Binding-site contacts:
Ligand atom O7 contacts residue ASN78 of chain 2.A at 3.6 Å (h-bond).
Ligand atom C1 contacts residue ASN78 of chain 2.A at 3.0 Å.
Ligand atom C7 contacts residue ASN78 of chain 2.A at 3.5 Å.
Ligand atom C8 contacts residue VAL169 of chain 2.D at 4.4 Å (hydrophobic).
Ligand atom C8 contacts residue SER18 of chain 2.B at 4.5 Å.
Ligand atom C8 contacts residue ASN78 of chain 2.A at 4.3 Å.
Ligand atom C3 contacts residue ASN78 of chain 2.A at 4.2 Å.
Ligand atom C2 contacts residue ASN78 of chain 2.A at 2.9 Å.
Ligand atom N2 contacts residue ASN78 of chain 2.A at 3.4 Å (h-bond).
Ligand atom O5 contacts residue ASN78 of chain 2.A at 3.3 Å (h-bond).

Sequence of chain 2.A:
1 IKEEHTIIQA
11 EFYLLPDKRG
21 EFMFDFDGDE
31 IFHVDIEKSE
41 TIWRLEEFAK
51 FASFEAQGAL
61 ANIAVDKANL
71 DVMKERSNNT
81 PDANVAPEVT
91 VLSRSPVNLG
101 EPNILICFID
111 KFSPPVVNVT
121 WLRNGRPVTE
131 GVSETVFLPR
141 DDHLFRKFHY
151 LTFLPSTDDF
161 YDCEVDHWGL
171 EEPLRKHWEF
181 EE

A protein and the small-molecule ligand that binds it are described below.
Small molecule (SMILES): CC(=O)N[C@@H]1[C@@H](O)[C@H](O)[C@@H](CO)O[C@H]1O

Sequence of chain 2.B:
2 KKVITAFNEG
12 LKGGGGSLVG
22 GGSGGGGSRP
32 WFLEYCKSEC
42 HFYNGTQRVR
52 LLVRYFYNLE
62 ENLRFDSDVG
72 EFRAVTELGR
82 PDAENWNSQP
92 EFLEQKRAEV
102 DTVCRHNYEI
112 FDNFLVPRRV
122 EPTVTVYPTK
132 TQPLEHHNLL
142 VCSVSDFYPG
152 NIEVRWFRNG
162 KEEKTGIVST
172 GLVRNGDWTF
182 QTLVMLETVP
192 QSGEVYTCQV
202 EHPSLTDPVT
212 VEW

Sequence of chain 2.D:
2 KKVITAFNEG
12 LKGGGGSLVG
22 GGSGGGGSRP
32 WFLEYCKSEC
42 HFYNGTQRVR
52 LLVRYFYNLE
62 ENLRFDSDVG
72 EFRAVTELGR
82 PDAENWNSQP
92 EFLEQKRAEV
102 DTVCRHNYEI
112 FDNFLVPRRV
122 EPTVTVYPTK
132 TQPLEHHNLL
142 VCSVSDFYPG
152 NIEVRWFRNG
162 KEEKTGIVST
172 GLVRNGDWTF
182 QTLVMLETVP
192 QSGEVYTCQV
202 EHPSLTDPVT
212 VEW